Binding-site contacts:
Ligand atom CA contacts residue ALA2 of chain 5.E at 3.8 Å (hydrophobic).
Ligand atom CB contacts residue ALA2 of chain 5.E at 3.5 Å (hydrophobic).
Ligand atom CB contacts residue GLN3 of chain 5.E at 3.6 Å.
Ligand atom N contacts residue VAL4 of chain 5.E at 4.1 Å.
Ligand atom CG2 contacts residue GLN3 of chain 5.E at 3.9 Å.
Ligand atom C contacts residue VAL4 of chain 5.E at 4.4 Å (hydrophobic).
Ligand atom CA contacts residue ALA2 of chain 5.E at 3.4 Å (hydrophobic).
Ligand atom CB contacts residue VAL4 of chain 5.E at 4.0 Å (hydrophobic).
Ligand atom CA contacts residue VAL4 of chain 5.E at 4.0 Å (hydrophobic).
Ligand atom O contacts residue VAL4 of chain 5.E at 4.4 Å.
Ligand atom CD contacts residue VAL4 of chain 5.E at 3.8 Å (hydrophobic).
Ligand atom CG2 contacts residue SER5 of chain 5.E at 3.2 Å.
Ligand atom O contacts residue VAL4 of chain 5.E at 4.2 Å.
Ligand atom C contacts residue VAL4 of chain 5.E at 4.5 Å (hydrophobic).
Ligand atom C contacts residue ALA2 of chain 5.E at 4.2 Å (hydrophobic).
Ligand atom N contacts residue ALA2 of chain 5.E at 4.3 Å.
Ligand atom CG2 contacts residue VAL4 of chain 5.E at 3.4 Å (hydrophobic).
Ligand atom CA contacts residue VAL4 of chain 5.E at 3.5 Å (hydrophobic).
Ligand atom N contacts residue VAL4 of chain 5.E at 3.0 Å (h-bond).
Ligand atom OG contacts residue GLN3 of chain 5.E at 3.3 Å (h-bond).
Ligand atom CA contacts residue GLN3 of chain 5.E at 4.3 Å.
Ligand atom CB contacts residue VAL4 of chain 5.E at 4.2 Å (hydrophobic).
Ligand atom N contacts residue GLN3 of chain 5.E at 4.5 Å.
Ligand atom O contacts residue GLN3 of chain 5.E at 3.0 Å (h-bond).
Ligand atom CG2 contacts residue ALA2 of chain 5.E at 4.3 Å (hydrophobic).
Ligand atom C contacts residue VAL4 of chain 5.E at 3.5 Å (hydrophobic).
Ligand atom OE2 contacts residue VAL4 of chain 5.E at 3.6 Å.
Ligand atom C contacts residue GLN3 of chain 5.E at 3.8 Å.
Ligand atom CG1 contacts residue GLN3 of chain 5.E at 3.0 Å.
Ligand atom CB contacts residue GLN3 of chain 5.E at 4.1 Å.
Ligand atom OE1 contacts residue VAL4 of chain 5.E at 3.3 Å (h-bond).
Ligand atom C contacts residue ALA2 of chain 5.E at 3.6 Å (hydrophobic).
Ligand atom CB contacts residue ALA2 of chain 5.E at 4.0 Å (hydrophobic).
Ligand atom N contacts residue ALA2 of chain 5.E at 2.8 Å (h-bond).

Sequence of chain 5.E:
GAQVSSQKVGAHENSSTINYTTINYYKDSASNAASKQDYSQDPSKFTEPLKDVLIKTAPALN

This protein binds this small molecule.
Small molecule (SMILES): CC[C@H](C)[C@H](N)C(=O)N[C@@H](CO)C(=O)N[C@@H](CCC(=O)O)C(=O)N[C@H](C=O)C(C)C